Binding-site contacts:
Ligand atom P contacts residue HIS267 of chain 1.A at 3.7 Å.
Ligand atom C6 contacts residue ASN187 of chain 1.A at 3.5 Å.
Ligand atom OP3 contacts residue MG1 of chain 1.E at 3.6 Å.
Ligand atom N4 contacts residue ARG135 of chain 1.A at 3.6 Å.
Ligand atom OP1 contacts residue MG1 of chain 1.E at 2.0 Å.
Ligand atom OP1 contacts residue GLU54 of chain 1.A at 3.0 Å (salt-bridge).
Ligand atom O4' contacts residue ASN170 of chain 1.A at 3.0 Å (h-bond).
Ligand atom O4' contacts residue MET228 of chain 1.A at 3.3 Å.
Ligand atom OP1 contacts residue TRP238 of chain 1.A at 3.0 Å (h-bond).
Ligand atom OP3 contacts residue GLU54 of chain 1.A at 3.5 Å (salt-bridge).
Ligand atom O5' contacts residue ASN170 of chain 1.A at 3.4 Å (h-bond).
Ligand atom C5' contacts residue VAL236 of chain 1.A at 3.7 Å (hydrophobic).
Ligand atom C3' contacts residue ASN184 of chain 1.A at 3.6 Å.
Ligand atom OP2 contacts residue ASN170 of chain 1.A at 2.7 Å (h-bond).
Ligand atom O2 contacts residue MET228 of chain 1.A at 3.3 Å.
Ligand atom P contacts residue ASP168 of chain 1.A at 3.4 Å.
Ligand atom C5' contacts residue TRP238 of chain 1.A at 3.7 Å (hydrophobic).
Ligand atom P contacts residue MG1 of chain 1.E at 3.3 Å.
Ligand atom O4' contacts residue ASN132 of chain 1.A at 2.8 Å (h-bond).
Ligand atom C2' contacts residue ASN184 of chain 1.A at 3.1 Å.
Ligand atom C1' contacts residue ASN170 of chain 1.A at 3.6 Å.
Ligand atom OP2 contacts residue ASN184 of chain 1.A at 2.9 Å (h-bond).
Ligand atom C5' contacts residue ASN170 of chain 1.A at 3.6 Å.
Ligand atom C5' contacts residue THR226 of chain 1.A at 3.6 Å.
Ligand atom O5' contacts residue VAL236 of chain 1.A at 3.3 Å.
Ligand atom OP1 contacts residue ASN26 of chain 1.A at 3.7 Å.
Ligand atom C1' contacts residue ALA188 of chain 1.A at 3.4 Å (hydrophobic).
Ligand atom OP3 contacts residue TYR129 of chain 1.A at 2.8 Å (h-bond).
Ligand atom C5 contacts residue ASN187 of chain 1.A at 3.6 Å.
Ligand atom OP2 contacts residue LEU240 of chain 1.A at 3.6 Å.
Ligand atom OP2 contacts residue HIS267 of chain 1.A at 3.4 Å.
Ligand atom OP2 contacts residue ASP168 of chain 1.A at 2.7 Å (salt-bridge).
Ligand atom OP3 contacts residue ASN170 of chain 1.A at 3.5 Å (h-bond).
Ligand atom C5' contacts residue MET229 of chain 1.A at 3.4 Å (hydrophobic).
Ligand atom OP1 contacts residue HIS267 of chain 1.A at 2.9 Å (h-bond).
Ligand atom OP1 contacts residue MET229 of chain 1.A at 3.7 Å.
Ligand atom OP1 contacts residue LYS234 of chain 1.A at 2.7 Å (salt-bridge).
Ligand atom OP3 contacts residue ASP168 of chain 1.A at 3.6 Å.
Ligand atom P contacts residue ASN170 of chain 1.A at 3.4 Å.
Ligand atom C4' contacts residue ASN132 of chain 1.A at 3.7 Å.

A protein and the small-molecule ligand that binds it are described below.
Small molecule (SMILES): Cc1cn([C@H]2C[C@H](O[P](=O)(O)OC[C@H]3O[C@@H](n4cnc5c(=O)nc(N)[nH]c54)C[C@@H]3O[P](=O)(O)OC[C@H]3O[C@@H](n4ccc(N)nc4=O)C[C@@H]3O)[C@@H](CO[P](=O)(O)O[C@H]3C[C@H](n4cnc5c(N)ncnc54)O[C@@H]3CO[P](=O)(O)O[C@H]3C[C@H](n4cnc5c(=O)nc(N)[nH]c54)O[C@@H]3CO[P](=O)(O)O[C@H]3C[C@H](n4ccc(N)nc4=O)O[C@@H]3CO[P](=O)(O)O[C@H]3CCO[C@@H]3COP(=O)(O)O)O2)c(=O)[nH]c1=O

Sequence of chain 1.A:
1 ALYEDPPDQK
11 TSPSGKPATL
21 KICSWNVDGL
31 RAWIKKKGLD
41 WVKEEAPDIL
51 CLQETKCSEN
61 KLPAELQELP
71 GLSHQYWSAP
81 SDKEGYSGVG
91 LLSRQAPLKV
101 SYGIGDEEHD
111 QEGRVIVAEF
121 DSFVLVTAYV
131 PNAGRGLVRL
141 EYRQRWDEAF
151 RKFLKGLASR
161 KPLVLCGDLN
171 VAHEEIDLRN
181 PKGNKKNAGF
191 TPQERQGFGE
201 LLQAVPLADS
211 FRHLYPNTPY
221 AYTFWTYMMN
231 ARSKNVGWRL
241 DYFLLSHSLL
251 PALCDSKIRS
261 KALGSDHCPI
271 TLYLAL